A protein and the small-molecule ligand that binds it are described below.
Small molecule (SMILES): CC(=O)N[C@@H]1[C@@H](O)[C@H](O)[C@@H](CO)O[C@H]1O

Binding-site contacts:
Ligand atom C7 contacts residue ASN27 of chain 1.A at 3.5 Å.
Ligand atom C5 contacts residue ASN27 of chain 1.A at 3.7 Å.
Ligand atom C1 contacts residue ASN27 of chain 1.A at 1.5 Å.
Ligand atom O5 contacts residue ASN27 of chain 1.A at 2.4 Å (h-bond).
Ligand atom C4 contacts residue ASN27 of chain 1.A at 4.3 Å.
Ligand atom C8 contacts residue LYS26 of chain 1.A at 4.3 Å.
Ligand atom O7 contacts residue ASN27 of chain 1.A at 3.6 Å.
Ligand atom C2 contacts residue ASN27 of chain 1.A at 2.5 Å.
Ligand atom N2 contacts residue ASN27 of chain 1.A at 3.0 Å (h-bond).
Ligand atom C3 contacts residue ASN27 of chain 1.A at 3.9 Å.

Sequence of chain 1.A:
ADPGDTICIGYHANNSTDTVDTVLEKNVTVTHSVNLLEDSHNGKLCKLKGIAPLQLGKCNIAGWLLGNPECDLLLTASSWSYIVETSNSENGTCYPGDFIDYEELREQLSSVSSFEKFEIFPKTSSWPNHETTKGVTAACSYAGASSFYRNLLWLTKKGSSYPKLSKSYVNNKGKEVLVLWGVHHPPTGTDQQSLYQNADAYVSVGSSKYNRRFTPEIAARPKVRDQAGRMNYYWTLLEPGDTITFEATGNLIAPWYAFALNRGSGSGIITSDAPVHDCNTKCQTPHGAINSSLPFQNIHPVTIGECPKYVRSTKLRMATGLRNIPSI